Sequence of chain 31.B:
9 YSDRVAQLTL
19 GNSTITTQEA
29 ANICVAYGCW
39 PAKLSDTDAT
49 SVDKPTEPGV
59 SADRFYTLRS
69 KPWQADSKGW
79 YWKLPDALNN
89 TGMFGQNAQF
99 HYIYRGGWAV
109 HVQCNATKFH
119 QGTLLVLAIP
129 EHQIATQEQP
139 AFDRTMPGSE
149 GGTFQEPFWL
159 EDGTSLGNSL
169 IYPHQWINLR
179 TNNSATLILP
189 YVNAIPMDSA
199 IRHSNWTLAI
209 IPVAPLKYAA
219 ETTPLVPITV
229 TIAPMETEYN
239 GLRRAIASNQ

Sequence of chain 58.A:
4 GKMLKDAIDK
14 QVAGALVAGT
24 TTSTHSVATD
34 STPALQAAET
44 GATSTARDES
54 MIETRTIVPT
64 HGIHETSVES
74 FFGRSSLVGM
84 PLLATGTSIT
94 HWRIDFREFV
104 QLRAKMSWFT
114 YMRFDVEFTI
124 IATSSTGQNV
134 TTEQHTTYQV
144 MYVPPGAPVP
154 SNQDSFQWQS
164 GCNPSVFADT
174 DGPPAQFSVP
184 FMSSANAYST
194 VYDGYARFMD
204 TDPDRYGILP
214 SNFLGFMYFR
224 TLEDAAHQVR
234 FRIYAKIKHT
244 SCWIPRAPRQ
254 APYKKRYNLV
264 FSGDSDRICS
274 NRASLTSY

The small molecule below binds the protein below.
Small molecule (SMILES): Nc1ncnc2c1ncn2[C@@H]1O[C@H](COP(=O)=O)[C@@H](O[P](=O)(O)OC[C@H]2O[C@@H](n3ccc(=O)[nH]c3=O)[C@H](O)[C@@H]2O)[C@H]1O

Binding-site contacts:
Ligand atom N9 contacts residue TRP38 of chain 31.B at 3.7 Å.
Ligand atom N7 contacts residue TRP38 of chain 31.B at 4.2 Å.
Ligand atom N6 contacts residue TRP38 of chain 31.B at 4.0 Å.
Ligand atom N1 contacts residue TRP38 of chain 31.B at 3.3 Å.
Ligand atom C5 contacts residue TRP38 of chain 31.B at 3.7 Å (hydrophobic).
Ligand atom N3 contacts residue TRP38 of chain 31.B at 3.2 Å.
Ligand atom N6 contacts residue VAL30 of chain 58.A at 4.3 Å.
Ligand atom O2' contacts residue TRP38 of chain 31.B at 4.2 Å.
Ligand atom O2' contacts residue HIS28 of chain 58.A at 3.2 Å (h-bond).
Ligand atom C6 contacts residue TRP38 of chain 31.B at 3.6 Å (hydrophobic).
Ligand atom C8 contacts residue TRP38 of chain 31.B at 4.3 Å (hydrophobic).
Ligand atom C2 contacts residue TRP38 of chain 31.B at 3.1 Å (hydrophobic).
Ligand atom C1' contacts residue TRP38 of chain 31.B at 4.0 Å (hydrophobic).
Ligand atom C4 contacts residue TRP38 of chain 31.B at 3.5 Å (hydrophobic).